Binding-site contacts:
Ligand atom C19 contacts residue QNP1 of chain 1.K at 3.8 Å.
Ligand atom C7 contacts residue LEU172 of chain 1.B at 3.9 Å (hydrophobic).
Ligand atom C1 contacts residue SER179 of chain 1.B at 4.2 Å.
Ligand atom C18 contacts residue LEU175 of chain 1.B at 4.0 Å (hydrophobic).
Ligand atom C16 contacts residue PHE207 of chain 1.B at 4.0 Å (hydrophobic).
Ligand atom C21 contacts residue VAL204 of chain 1.B at 4.2 Å (hydrophobic).
Ligand atom C6 contacts residue LEU172 of chain 1.B at 4.4 Å (hydrophobic).
Ligand atom C19 contacts residue LEU175 of chain 1.B at 3.9 Å (hydrophobic).
Ligand atom C4 contacts residue ARG176 of chain 1.B at 4.5 Å.
Ligand atom C2 contacts residue SER179 of chain 1.B at 3.6 Å.
Ligand atom C21 contacts residue PHE283 of chain 1.B at 4.1 Å (hydrophobic).
Ligand atom C27 contacts residue ALA208 of chain 1.B at 3.7 Å (hydrophobic).
Ligand atom C27 contacts residue PHE283 of chain 1.B at 3.7 Å (hydrophobic).
Ligand atom C19 contacts residue SER179 of chain 1.B at 3.6 Å.
Ligand atom C18 contacts residue PHE207 of chain 1.B at 4.0 Å (hydrophobic).
Ligand atom C22 contacts residue PHE283 of chain 1.B at 4.2 Å (hydrophobic).
Ligand atom C8 contacts residue LEU175 of chain 1.B at 4.4 Å (hydrophobic).
Ligand atom C20 contacts residue PHE207 of chain 1.B at 4.2 Å (hydrophobic).
Ligand atom C27 contacts residue ALA212 of chain 1.B at 4.4 Å (hydrophobic).
Ligand atom C27 contacts residue PHE280 of chain 1.B at 4.3 Å (hydrophobic).

Sequence of chain 1.B:
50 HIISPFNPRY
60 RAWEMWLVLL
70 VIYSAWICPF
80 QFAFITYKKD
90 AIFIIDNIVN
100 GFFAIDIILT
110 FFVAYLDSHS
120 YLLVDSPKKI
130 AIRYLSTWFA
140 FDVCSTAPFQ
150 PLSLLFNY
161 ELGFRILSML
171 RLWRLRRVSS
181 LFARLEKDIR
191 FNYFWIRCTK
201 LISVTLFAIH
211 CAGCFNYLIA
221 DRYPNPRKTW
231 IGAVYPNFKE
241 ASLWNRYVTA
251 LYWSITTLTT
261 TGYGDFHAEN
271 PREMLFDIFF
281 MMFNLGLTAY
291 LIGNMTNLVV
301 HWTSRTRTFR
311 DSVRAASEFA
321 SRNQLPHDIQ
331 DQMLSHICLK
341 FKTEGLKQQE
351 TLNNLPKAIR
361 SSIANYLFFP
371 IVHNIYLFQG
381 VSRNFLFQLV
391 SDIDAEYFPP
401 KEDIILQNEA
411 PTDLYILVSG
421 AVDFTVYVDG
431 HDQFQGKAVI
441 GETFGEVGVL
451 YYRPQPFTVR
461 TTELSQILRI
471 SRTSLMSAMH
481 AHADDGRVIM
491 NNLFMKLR

The protein below binds the small molecule below.
Small molecule (SMILES): CC(C)CCC[C@@H](C)[C@H]1CC[C@H]2[C@@H]3CC[C@@H]4C[C@@H](O)CC[C@]4(C)[C@H]3CC[C@]12C